Binding-site contacts:
Ligand atom C26 contacts residue MET190 of chain 1.C at 3.1 Å (hydrophobic).
Ligand atom C1 contacts residue ASP228 of chain 1.C at 3.7 Å.
Ligand atom C2 contacts residue TRP31 of chain 1.C at 3.8 Å (hydrophobic).
Ligand atom O6 contacts residue HEM1 of chain 1.M at 3.1 Å.
Ligand atom N2 contacts residue HEM1 of chain 1.M at 3.7 Å.
Ligand atom O1 contacts residue TRP31 of chain 1.C at 3.6 Å.
Ligand atom O2 contacts residue ASP228 of chain 1.C at 2.2 Å (salt-bridge).
Ligand atom C6 contacts residue HEM1 of chain 1.M at 3.7 Å.
Ligand atom N1 contacts residue ASP228 of chain 1.C at 3.0 Å (salt-bridge).
Ligand atom O1 contacts residue TYR224 of chain 1.C at 3.4 Å.
Ligand atom O3 contacts residue SER35 of chain 1.C at 3.0 Å (h-bond).
Ligand atom O2 contacts residue PHE220 of chain 1.C at 3.8 Å.
Ligand atom N1 contacts residue TRP31 of chain 1.C at 3.6 Å.
Ligand atom C9 contacts residue LEU197 of chain 1.C at 3.7 Å (hydrophobic).
Ligand atom C7 contacts residue PHE220 of chain 1.C at 3.5 Å (hydrophobic).
Ligand atom C3 contacts residue ILE27 of chain 1.C at 3.7 Å (hydrophobic).
Ligand atom C4 contacts residue PHE220 of chain 1.C at 3.6 Å (hydrophobic).
Ligand atom O7 contacts residue SER35 of chain 1.C at 3.6 Å.
Ligand atom C16 contacts residue GLY38 of chain 1.C at 3.5 Å.
Ligand atom C1 contacts residue TYR224 of chain 1.C at 3.6 Å (hydrophobic).
Ligand atom O7 contacts residue HEM1 of chain 1.M at 3.8 Å.
Ligand atom O6 contacts residue LEU197 of chain 1.C at 3.1 Å.
Ligand atom C4 contacts residue HEM1 of chain 1.M at 3.7 Å.
Ligand atom C1 contacts residue LYS227 of chain 1.C at 3.8 Å.
Ligand atom C3 contacts residue PHE220 of chain 1.C at 3.8 Å (hydrophobic).
Ligand atom O1 contacts residue ILE27 of chain 1.C at 3.0 Å.
Ligand atom O2 contacts residue SER35 of chain 1.C at 2.5 Å (h-bond).
Ligand atom C20 contacts residue PHE18 of chain 1.C at 3.6 Å (hydrophobic).
Ligand atom O5 contacts residue LEU197 of chain 1.C at 3.2 Å.
Ligand atom C17 contacts residue HEM1 of chain 1.M at 3.4 Å.
Ligand atom C5 contacts residue HEM1 of chain 1.M at 3.5 Å.
Ligand atom C5 contacts residue PHE220 of chain 1.C at 3.5 Å (hydrophobic).
Ligand atom C6 contacts residue PHE220 of chain 1.C at 3.5 Å (hydrophobic).
Ligand atom C7 contacts residue ASP228 of chain 1.C at 3.3 Å.
Ligand atom O4 contacts residue PHE18 of chain 1.C at 3.8 Å.
Ligand atom O3 contacts residue ASP228 of chain 1.C at 3.2 Å (salt-bridge).
Ligand atom C16 contacts residue GLY34 of chain 1.C at 3.6 Å.
Ligand atom O1 contacts residue LYS227 of chain 1.C at 3.7 Å.
Ligand atom C7 contacts residue SER35 of chain 1.C at 3.7 Å.
Ligand atom C14 contacts residue LEU197 of chain 1.C at 3.8 Å (hydrophobic).

A protein and the small-molecule ligand that binds it are described below.
Small molecule (SMILES): CCCCCC[C@H]1C(=O)O[C@H](C)[C@H](NC(=O)c2cccc(NC=O)c2O)C(=O)O[C@@H](C)[C@@H]1OC(=O)C(C)C

Sequence of chain 1.C:
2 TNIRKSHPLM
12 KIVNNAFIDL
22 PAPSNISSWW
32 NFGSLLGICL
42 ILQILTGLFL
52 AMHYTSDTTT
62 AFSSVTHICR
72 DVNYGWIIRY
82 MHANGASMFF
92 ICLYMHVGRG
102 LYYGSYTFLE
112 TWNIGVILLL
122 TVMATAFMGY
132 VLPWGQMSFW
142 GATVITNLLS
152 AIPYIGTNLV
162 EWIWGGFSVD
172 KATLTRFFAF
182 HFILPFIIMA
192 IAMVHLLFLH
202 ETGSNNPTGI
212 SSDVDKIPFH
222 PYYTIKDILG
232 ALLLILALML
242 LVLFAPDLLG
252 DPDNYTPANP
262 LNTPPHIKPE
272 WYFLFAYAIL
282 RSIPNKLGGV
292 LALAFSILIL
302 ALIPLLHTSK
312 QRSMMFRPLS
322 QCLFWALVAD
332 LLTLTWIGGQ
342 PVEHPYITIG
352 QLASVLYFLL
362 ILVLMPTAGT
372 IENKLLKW